This protein binds this small molecule.
Small molecule (SMILES): OC[C@H]1O[C@H](O[C@H]2O[C@H](CO)[C@@H](O)[C@H](O)[C@H]2O)[C@H](O)[C@@H](O)[C@@H]1O

Binding-site contacts:
Ligand atom C2 contacts residue SER235 of chain 1.A at 3.7 Å.
Ligand atom O3 contacts residue ASN231 of chain 1.A at 3.9 Å.
Ligand atom O3 contacts residue LYS239 of chain 1.A at 2.9 Å (salt-bridge).
Ligand atom O6 contacts residue LEU163 of chain 1.A at 3.3 Å.
Ligand atom O1 contacts residue SER235 of chain 1.A at 3.8 Å.
Ligand atom O5 contacts residue PHE232 of chain 1.A at 3.9 Å.
Ligand atom C2 contacts residue LYS239 of chain 1.A at 4.0 Å.
Ligand atom O2 contacts residue LYS239 of chain 1.A at 3.5 Å (salt-bridge).
Ligand atom C1 contacts residue SER235 of chain 1.A at 4.4 Å.
Ligand atom C4 contacts residue LEU152 of chain 1.A at 4.4 Å (hydrophobic).
Ligand atom O3 contacts residue SER236 of chain 1.A at 4.4 Å.
Ligand atom O3 contacts residue PHE232 of chain 1.A at 4.0 Å.
Ligand atom C4 contacts residue ASP154 of chain 1.A at 3.4 Å.
Ligand atom C6 contacts residue LEU152 of chain 1.A at 3.7 Å (hydrophobic).
Ligand atom O4 contacts residue LEU152 of chain 1.A at 3.4 Å.
Ligand atom C1 contacts residue PHE232 of chain 1.A at 3.8 Å (hydrophobic).
Ligand atom C6 contacts residue LEU163 of chain 1.A at 3.5 Å (hydrophobic).
Ligand atom O4 contacts residue ASP154 of chain 1.A at 2.7 Å (salt-bridge).
Ligand atom C3 contacts residue SER235 of chain 1.A at 3.8 Å.
Ligand atom C3 contacts residue LYS239 of chain 1.A at 3.9 Å.
Ligand atom O2 contacts residue PHE232 of chain 1.A at 2.5 Å (h-bond).
Ligand atom O5 contacts residue MET159 of chain 1.A at 4.2 Å.
Ligand atom C2 contacts residue PHE232 of chain 1.A at 3.4 Å (hydrophobic).
Ligand atom O6 contacts residue GLN157 of chain 1.A at 4.3 Å.
Ligand atom O6 contacts residue GLY160 of chain 1.A at 3.6 Å.
Ligand atom O6 contacts residue PHE232 of chain 1.A at 3.5 Å.
Ligand atom C3 contacts residue PHE232 of chain 1.A at 4.2 Å (hydrophobic).
Ligand atom O3 contacts residue ASP154 of chain 1.A at 2.5 Å (salt-bridge).
Ligand atom O3 contacts residue SER235 of chain 1.A at 4.5 Å.
Ligand atom O6 contacts residue LEU152 of chain 1.A at 4.4 Å.
Ligand atom C5 contacts residue PHE232 of chain 1.A at 4.2 Å (hydrophobic).
Ligand atom O6 contacts residue MET159 of chain 1.A at 4.1 Å.
Ligand atom C6 contacts residue PHE232 of chain 1.A at 3.5 Å (hydrophobic).
Ligand atom O2 contacts residue SER235 of chain 1.A at 2.7 Å (h-bond).
Ligand atom C5 contacts residue LEU152 of chain 1.A at 4.4 Å (hydrophobic).
Ligand atom C3 contacts residue ASP154 of chain 1.A at 3.6 Å.
Ligand atom O4 contacts residue SER236 of chain 1.A at 3.2 Å.

Sequence of chain 1.A:
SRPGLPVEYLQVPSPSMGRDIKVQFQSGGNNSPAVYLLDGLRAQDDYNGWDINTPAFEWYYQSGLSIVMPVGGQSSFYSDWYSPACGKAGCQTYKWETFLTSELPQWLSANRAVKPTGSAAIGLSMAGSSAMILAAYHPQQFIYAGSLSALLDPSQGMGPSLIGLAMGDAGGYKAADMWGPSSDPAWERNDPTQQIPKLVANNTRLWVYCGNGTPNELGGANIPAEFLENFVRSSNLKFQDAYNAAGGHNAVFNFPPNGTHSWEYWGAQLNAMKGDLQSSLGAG